The protein below binds the small molecule below.
Small molecule (SMILES): Nc1ncnc2c([C@@H]3O[C@H](CO)[C@@H](O)[C@H]3O)n[nH]c12

Sequence of chain 2.A:
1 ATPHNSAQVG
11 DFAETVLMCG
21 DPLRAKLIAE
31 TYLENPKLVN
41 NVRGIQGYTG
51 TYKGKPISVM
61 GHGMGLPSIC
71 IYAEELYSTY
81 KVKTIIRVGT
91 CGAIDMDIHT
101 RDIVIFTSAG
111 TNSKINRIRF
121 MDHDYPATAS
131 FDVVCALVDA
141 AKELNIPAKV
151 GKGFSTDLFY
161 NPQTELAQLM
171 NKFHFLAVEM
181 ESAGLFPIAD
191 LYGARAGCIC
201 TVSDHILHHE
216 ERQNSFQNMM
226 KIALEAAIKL

Sequence of chain 4.A:
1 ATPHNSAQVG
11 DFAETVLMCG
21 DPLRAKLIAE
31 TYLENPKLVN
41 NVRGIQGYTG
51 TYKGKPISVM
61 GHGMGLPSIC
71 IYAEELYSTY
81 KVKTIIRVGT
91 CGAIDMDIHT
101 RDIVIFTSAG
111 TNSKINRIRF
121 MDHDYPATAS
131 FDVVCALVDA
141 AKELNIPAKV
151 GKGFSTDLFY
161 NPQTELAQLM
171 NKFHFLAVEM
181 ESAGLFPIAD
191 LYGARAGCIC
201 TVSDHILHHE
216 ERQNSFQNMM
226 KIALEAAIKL

Binding-site contacts:
Ligand atom N6 contacts residue GLY92 of chain 2.A at 3.3 Å.
Ligand atom C5 contacts residue VAL178 of chain 2.A at 3.6 Å (hydrophobic).
Ligand atom O4' contacts residue THR90 of chain 2.A at 3.7 Å.
Ligand atom C6 contacts residue GLY92 of chain 2.A at 3.7 Å.
Ligand atom N3 contacts residue VAL178 of chain 2.A at 3.8 Å.
Ligand atom N7 contacts residue CYS91 of chain 2.A at 3.3 Å.
Ligand atom N7 contacts residue GLY92 of chain 2.A at 3.5 Å (h-bond).
Ligand atom C4' contacts residue ARG43 of chain 4.A at 3.5 Å.
Ligand atom O3' contacts residue GLU181 of chain 2.A at 2.7 Å (salt-bridge).
Ligand atom C5 contacts residue GLY92 of chain 2.A at 3.6 Å.
Ligand atom N7 contacts residue SER203 of chain 2.A at 3.8 Å.
Ligand atom C2 contacts residue VAL178 of chain 2.A at 3.5 Å (hydrophobic).
Ligand atom O2' contacts residue MET180 of chain 2.A at 3.0 Å (h-bond).
Ligand atom O2' contacts residue ARG87 of chain 2.A at 3.3 Å (salt-bridge).
Ligand atom N8 contacts residue THR90 of chain 2.A at 3.2 Å (h-bond).
Ligand atom C2' contacts residue MET180 of chain 2.A at 3.6 Å (hydrophobic).
Ligand atom C9 contacts residue THR90 of chain 2.A at 3.9 Å.
Ligand atom O5' contacts residue HIS4 of chain 4.A at 2.8 Å (h-bond).
Ligand atom C3' contacts residue GLU181 of chain 2.A at 3.5 Å.
Ligand atom N6 contacts residue ASP204 of chain 2.A at 3.2 Å (salt-bridge).
Ligand atom O2' contacts residue GLU179 of chain 2.A at 3.3 Å.
Ligand atom N1 contacts residue VAL178 of chain 2.A at 3.6 Å.
Ligand atom C3' contacts residue MET180 of chain 2.A at 3.8 Å (hydrophobic).
Ligand atom C5' contacts residue HIS4 of chain 4.A at 3.7 Å.
Ligand atom C1' contacts residue THR90 of chain 2.A at 3.7 Å.
Ligand atom C5' contacts residue PHE159 of chain 2.A at 3.7 Å (hydrophobic).
Ligand atom C6 contacts residue VAL178 of chain 2.A at 3.7 Å (hydrophobic).
Ligand atom N8 contacts residue CYS91 of chain 2.A at 3.4 Å.
Ligand atom N3 contacts residue GLU179 of chain 2.A at 3.6 Å.
Ligand atom C4' contacts residue MET64 of chain 2.A at 3.9 Å (hydrophobic).
Ligand atom N7 contacts residue ASP204 of chain 2.A at 3.4 Å (salt-bridge).
Ligand atom O4' contacts residue ARG43 of chain 4.A at 3.3 Å (salt-bridge).
Ligand atom C6 contacts residue PHE159 of chain 2.A at 3.9 Å (hydrophobic).
Ligand atom C4 contacts residue VAL178 of chain 2.A at 3.7 Å (hydrophobic).
Ligand atom N3 contacts residue MET180 of chain 2.A at 3.6 Å.
Ligand atom N1 contacts residue PHE159 of chain 2.A at 3.8 Å.
Ligand atom O2' contacts residue GLU181 of chain 2.A at 2.7 Å (salt-bridge).
Ligand atom O3' contacts residue MET64 of chain 2.A at 3.6 Å.
Ligand atom C2 contacts residue PHE159 of chain 2.A at 3.7 Å (hydrophobic).
Ligand atom O5' contacts residue PHE159 of chain 2.A at 3.3 Å.